This small molecule binds to this protein.
Small molecule (SMILES): CN[C@@H]1C[C@H]2O[C@@](C)([C@@H]1OC)n1c3ccccc3c3c4c(c5c6ccccc6n2c5c31)C(=O)NC4

Sequence of chain 1.A:
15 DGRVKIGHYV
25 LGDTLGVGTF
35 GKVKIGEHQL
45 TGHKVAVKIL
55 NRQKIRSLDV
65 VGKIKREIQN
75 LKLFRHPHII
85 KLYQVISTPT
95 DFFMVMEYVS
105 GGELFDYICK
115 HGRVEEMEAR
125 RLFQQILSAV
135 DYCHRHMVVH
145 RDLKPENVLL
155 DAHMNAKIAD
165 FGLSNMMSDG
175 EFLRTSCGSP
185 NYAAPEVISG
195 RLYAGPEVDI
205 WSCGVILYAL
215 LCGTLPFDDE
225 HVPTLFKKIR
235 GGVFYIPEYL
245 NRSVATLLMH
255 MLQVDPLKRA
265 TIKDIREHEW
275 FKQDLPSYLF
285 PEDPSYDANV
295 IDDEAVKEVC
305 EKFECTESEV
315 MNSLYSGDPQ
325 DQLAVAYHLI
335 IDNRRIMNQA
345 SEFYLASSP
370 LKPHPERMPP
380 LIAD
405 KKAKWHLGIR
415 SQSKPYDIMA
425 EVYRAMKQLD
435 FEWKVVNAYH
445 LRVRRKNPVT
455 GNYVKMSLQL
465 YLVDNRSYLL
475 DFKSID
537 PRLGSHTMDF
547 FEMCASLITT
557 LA

Binding-site contacts:
Ligand atom C25 contacts residue LEU29 of chain 1.A at 3.5 Å (hydrophobic).
Ligand atom O5 contacts residue TYR102 of chain 1.A at 3.4 Å.
Ligand atom C17 contacts residue VAL37 of chain 1.A at 3.6 Å (hydrophobic).
Ligand atom N4 contacts residue GLU150 of chain 1.A at 2.8 Å (salt-bridge).
Ligand atom C26 contacts residue GLY32 of chain 1.A at 3.6 Å.
Ligand atom C16 contacts residue ASP164 of chain 1.A at 3.7 Å.
Ligand atom C16 contacts residue VAL37 of chain 1.A at 3.6 Å (hydrophobic).
Ligand atom C9 contacts residue MET100 of chain 1.A at 3.8 Å (hydrophobic).
Ligand atom C8 contacts residue LEU153 of chain 1.A at 3.7 Å (hydrophobic).
Ligand atom C26 contacts residue VAL31 of chain 1.A at 3.5 Å (hydrophobic).
Ligand atom N4 contacts residue GLU107 of chain 1.A at 2.7 Å (salt-bridge).
Ligand atom C28 contacts residue GLU107 of chain 1.A at 3.5 Å.
Ligand atom C14 contacts residue ASP164 of chain 1.A at 3.9 Å.
Ligand atom C24 contacts residue GLU107 of chain 1.A at 3.4 Å.
Ligand atom C27 contacts residue ASN151 of chain 1.A at 3.4 Å.
Ligand atom C10 contacts residue LEU153 of chain 1.A at 3.6 Å (hydrophobic).
Ligand atom O6 contacts residue LEU153 of chain 1.A at 3.9 Å.
Ligand atom C9 contacts residue GLU101 of chain 1.A at 3.8 Å.
Ligand atom C6 contacts residue LEU153 of chain 1.A at 3.4 Å (hydrophobic).
Ligand atom C14 contacts residue MET100 of chain 1.A at 3.8 Å (hydrophobic).
Ligand atom C15 contacts residue ASP164 of chain 1.A at 3.5 Å.
Ligand atom C9 contacts residue ILE84 of chain 1.A at 3.8 Å (hydrophobic).
Ligand atom C3 contacts residue VAL103 of chain 1.A at 3.5 Å (hydrophobic).
Ligand atom N1 contacts residue ALA50 of chain 1.A at 3.3 Å.
Ligand atom O5 contacts residue VAL103 of chain 1.A at 2.9 Å (h-bond).
Ligand atom C8 contacts residue GLU101 of chain 1.A at 3.8 Å.
Ligand atom C7 contacts residue LEU153 of chain 1.A at 3.3 Å (hydrophobic).
Ligand atom N1 contacts residue GLU101 of chain 1.A at 2.8 Å (salt-bridge).
Ligand atom C12 contacts residue VAL37 of chain 1.A at 3.9 Å (hydrophobic).
Ligand atom C13 contacts residue MET100 of chain 1.A at 3.2 Å (hydrophobic).
Ligand atom O4 contacts residue LEU29 of chain 1.A at 3.8 Å.
Ligand atom C28 contacts residue GLU150 of chain 1.A at 3.4 Å.
Ligand atom C26 contacts residue GLY30 of chain 1.A at 3.6 Å.
Ligand atom O6 contacts residue GLU150 of chain 1.A at 3.8 Å.
Ligand atom O4 contacts residue GLY30 of chain 1.A at 3.5 Å.
Ligand atom C27 contacts residue ALA163 of chain 1.A at 3.8 Å (hydrophobic).
Ligand atom C23 contacts residue GLU107 of chain 1.A at 3.5 Å.
Ligand atom C4 contacts residue VAL103 of chain 1.A at 3.3 Å (hydrophobic).
Ligand atom C9 contacts residue ALA50 of chain 1.A at 3.6 Å (hydrophobic).
Ligand atom C8 contacts residue ALA50 of chain 1.A at 3.6 Å (hydrophobic).